The protein below binds the small molecule below.
Small molecule (SMILES): Cc1cc(CCCOc2c(C)cc(-c3nnn(C)n3)cc2C)on1

Binding-site contacts:
Ligand atom CM4 contacts residue ALA166 of chain 18.A at 3.1 Å (hydrophobic).
Ligand atom CM4 contacts residue TYR144 of chain 18.A at 3.8 Å (hydrophobic).
Ligand atom C4 contacts residue TYR190 of chain 18.A at 3.7 Å (hydrophobic).
Ligand atom N4A contacts residue TYR144 of chain 18.A at 3.7 Å.
Ligand atom N1A contacts residue LEU217 of chain 18.A at 3.3 Å.
Ligand atom C6B contacts residue ILE98 of chain 18.A at 3.8 Å (hydrophobic).
Ligand atom N5A contacts residue PHE179 of chain 18.A at 3.3 Å.
Ligand atom C2B contacts residue ILE122 of chain 18.A at 4.0 Å (hydrophobic).
Ligand atom CM2 contacts residue ILE122 of chain 18.A at 3.8 Å (hydrophobic).
Ligand atom C1B contacts residue ILE98 of chain 18.A at 3.7 Å (hydrophobic).
Ligand atom C4 contacts residue MET214 of chain 18.A at 3.7 Å (hydrophobic).
Ligand atom C2A contacts residue PHE179 of chain 18.A at 3.5 Å (hydrophobic).
Ligand atom N3A contacts residue PHE179 of chain 18.A at 3.7 Å.
Ligand atom C1B contacts residue LEU181 of chain 18.A at 4.0 Å (hydrophobic).
Ligand atom N4A contacts residue PHE179 of chain 18.A at 3.5 Å.
Ligand atom C6B contacts residue LEU181 of chain 18.A at 3.5 Å (hydrophobic).
Ligand atom C3 contacts residue LEU100 of chain 18.A at 3.8 Å (hydrophobic).
Ligand atom CM2 contacts residue ILE77 of chain 18.A at 3.8 Å (hydrophobic).
Ligand atom CM4 contacts residue VAL168 of chain 18.A at 3.9 Å (hydrophobic).
Ligand atom N5A contacts residue MET124 of chain 18.A at 3.9 Å.
Ligand atom N2 contacts residue LEU100 of chain 18.A at 3.8 Å.
Ligand atom N2 contacts residue MET214 of chain 18.A at 3.8 Å.
Ligand atom O1B contacts residue ILE98 of chain 18.A at 3.2 Å.
Ligand atom C2A contacts residue LEU217 of chain 18.A at 4.0 Å (hydrophobic).
Ligand atom N3A contacts residue TYR144 of chain 18.A at 3.2 Å.
Ligand atom C5B contacts residue TYR144 of chain 18.A at 3.8 Å (hydrophobic).
Ligand atom N1A contacts residue MET124 of chain 18.A at 3.6 Å.
Ligand atom CM4 contacts residue TYR142 of chain 18.A at 3.7 Å (hydrophobic).
Ligand atom O1 contacts residue MET214 of chain 18.A at 3.2 Å.
Ligand atom C1C contacts residue MET214 of chain 18.A at 3.2 Å (hydrophobic).
Ligand atom CM3 contacts residue TYR190 of chain 18.A at 3.6 Å (hydrophobic).
Ligand atom CM6 contacts residue TYR144 of chain 18.A at 3.7 Å (hydrophobic).
Ligand atom N5A contacts residue LEU217 of chain 18.A at 3.6 Å.
Ligand atom CM6 contacts residue LEU184 of chain 18.A at 3.7 Å (hydrophobic).
Ligand atom N1A contacts residue PHE179 of chain 18.A at 3.3 Å.
Ligand atom C5B contacts residue LEU181 of chain 18.A at 3.6 Å (hydrophobic).
Ligand atom CM6 contacts residue LEU181 of chain 18.A at 3.8 Å (hydrophobic).
Ligand atom O1 contacts residue LEU100 of chain 18.A at 3.7 Å.
Ligand atom C5 contacts residue MET214 of chain 18.A at 3.4 Å (hydrophobic).
Ligand atom C4 contacts residue LEU100 of chain 18.A at 3.9 Å (hydrophobic).

Sequence of chain 18.A:
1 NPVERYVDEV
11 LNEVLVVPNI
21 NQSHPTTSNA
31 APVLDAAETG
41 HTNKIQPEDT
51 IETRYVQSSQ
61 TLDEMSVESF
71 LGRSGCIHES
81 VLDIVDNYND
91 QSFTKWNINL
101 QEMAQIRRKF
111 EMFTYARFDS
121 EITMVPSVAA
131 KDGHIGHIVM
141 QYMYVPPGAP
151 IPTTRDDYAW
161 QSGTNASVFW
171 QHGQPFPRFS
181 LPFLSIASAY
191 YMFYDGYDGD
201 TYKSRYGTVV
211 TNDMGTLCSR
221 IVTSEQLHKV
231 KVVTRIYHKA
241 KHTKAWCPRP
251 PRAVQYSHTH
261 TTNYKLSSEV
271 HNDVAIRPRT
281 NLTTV